Sequence of chain 1.C:
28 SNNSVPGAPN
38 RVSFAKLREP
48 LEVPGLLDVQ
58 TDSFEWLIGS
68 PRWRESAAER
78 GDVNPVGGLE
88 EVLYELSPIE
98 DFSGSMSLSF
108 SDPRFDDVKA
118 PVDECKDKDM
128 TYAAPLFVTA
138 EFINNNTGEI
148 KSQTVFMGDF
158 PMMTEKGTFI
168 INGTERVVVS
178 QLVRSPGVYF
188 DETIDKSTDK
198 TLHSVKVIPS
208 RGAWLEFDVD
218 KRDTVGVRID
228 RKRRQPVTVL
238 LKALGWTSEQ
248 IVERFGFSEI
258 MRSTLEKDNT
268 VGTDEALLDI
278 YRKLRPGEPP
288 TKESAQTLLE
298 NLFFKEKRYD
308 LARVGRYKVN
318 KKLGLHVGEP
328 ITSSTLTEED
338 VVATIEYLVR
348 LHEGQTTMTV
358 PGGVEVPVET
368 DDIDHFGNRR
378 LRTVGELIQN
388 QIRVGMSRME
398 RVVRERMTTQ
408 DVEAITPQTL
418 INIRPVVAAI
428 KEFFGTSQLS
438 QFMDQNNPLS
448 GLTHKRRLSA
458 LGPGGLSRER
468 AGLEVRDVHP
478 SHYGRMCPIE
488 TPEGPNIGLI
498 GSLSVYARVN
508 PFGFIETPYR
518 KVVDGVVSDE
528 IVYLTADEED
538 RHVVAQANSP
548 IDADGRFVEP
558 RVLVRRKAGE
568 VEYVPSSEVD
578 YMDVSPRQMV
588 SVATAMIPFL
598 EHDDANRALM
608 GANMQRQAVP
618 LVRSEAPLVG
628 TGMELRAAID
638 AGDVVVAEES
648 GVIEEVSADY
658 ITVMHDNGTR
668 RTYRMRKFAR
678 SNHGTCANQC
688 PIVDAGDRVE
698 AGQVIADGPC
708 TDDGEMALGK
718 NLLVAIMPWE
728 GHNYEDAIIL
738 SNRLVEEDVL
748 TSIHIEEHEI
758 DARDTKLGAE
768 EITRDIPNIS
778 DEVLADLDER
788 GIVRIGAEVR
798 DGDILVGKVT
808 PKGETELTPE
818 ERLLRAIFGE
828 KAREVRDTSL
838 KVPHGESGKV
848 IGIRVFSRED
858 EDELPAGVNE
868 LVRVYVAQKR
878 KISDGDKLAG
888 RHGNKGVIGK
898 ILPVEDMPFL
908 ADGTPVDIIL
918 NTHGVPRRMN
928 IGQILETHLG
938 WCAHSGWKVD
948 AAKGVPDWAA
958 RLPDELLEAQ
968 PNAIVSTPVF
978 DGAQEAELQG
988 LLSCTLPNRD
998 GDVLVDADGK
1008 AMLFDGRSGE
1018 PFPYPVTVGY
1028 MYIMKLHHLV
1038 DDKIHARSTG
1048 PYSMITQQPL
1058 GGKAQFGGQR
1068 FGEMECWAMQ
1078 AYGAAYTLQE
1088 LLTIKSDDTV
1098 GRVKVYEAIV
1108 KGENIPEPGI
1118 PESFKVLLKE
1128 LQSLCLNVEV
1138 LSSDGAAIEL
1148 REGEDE

Sequence of chain 1.D:
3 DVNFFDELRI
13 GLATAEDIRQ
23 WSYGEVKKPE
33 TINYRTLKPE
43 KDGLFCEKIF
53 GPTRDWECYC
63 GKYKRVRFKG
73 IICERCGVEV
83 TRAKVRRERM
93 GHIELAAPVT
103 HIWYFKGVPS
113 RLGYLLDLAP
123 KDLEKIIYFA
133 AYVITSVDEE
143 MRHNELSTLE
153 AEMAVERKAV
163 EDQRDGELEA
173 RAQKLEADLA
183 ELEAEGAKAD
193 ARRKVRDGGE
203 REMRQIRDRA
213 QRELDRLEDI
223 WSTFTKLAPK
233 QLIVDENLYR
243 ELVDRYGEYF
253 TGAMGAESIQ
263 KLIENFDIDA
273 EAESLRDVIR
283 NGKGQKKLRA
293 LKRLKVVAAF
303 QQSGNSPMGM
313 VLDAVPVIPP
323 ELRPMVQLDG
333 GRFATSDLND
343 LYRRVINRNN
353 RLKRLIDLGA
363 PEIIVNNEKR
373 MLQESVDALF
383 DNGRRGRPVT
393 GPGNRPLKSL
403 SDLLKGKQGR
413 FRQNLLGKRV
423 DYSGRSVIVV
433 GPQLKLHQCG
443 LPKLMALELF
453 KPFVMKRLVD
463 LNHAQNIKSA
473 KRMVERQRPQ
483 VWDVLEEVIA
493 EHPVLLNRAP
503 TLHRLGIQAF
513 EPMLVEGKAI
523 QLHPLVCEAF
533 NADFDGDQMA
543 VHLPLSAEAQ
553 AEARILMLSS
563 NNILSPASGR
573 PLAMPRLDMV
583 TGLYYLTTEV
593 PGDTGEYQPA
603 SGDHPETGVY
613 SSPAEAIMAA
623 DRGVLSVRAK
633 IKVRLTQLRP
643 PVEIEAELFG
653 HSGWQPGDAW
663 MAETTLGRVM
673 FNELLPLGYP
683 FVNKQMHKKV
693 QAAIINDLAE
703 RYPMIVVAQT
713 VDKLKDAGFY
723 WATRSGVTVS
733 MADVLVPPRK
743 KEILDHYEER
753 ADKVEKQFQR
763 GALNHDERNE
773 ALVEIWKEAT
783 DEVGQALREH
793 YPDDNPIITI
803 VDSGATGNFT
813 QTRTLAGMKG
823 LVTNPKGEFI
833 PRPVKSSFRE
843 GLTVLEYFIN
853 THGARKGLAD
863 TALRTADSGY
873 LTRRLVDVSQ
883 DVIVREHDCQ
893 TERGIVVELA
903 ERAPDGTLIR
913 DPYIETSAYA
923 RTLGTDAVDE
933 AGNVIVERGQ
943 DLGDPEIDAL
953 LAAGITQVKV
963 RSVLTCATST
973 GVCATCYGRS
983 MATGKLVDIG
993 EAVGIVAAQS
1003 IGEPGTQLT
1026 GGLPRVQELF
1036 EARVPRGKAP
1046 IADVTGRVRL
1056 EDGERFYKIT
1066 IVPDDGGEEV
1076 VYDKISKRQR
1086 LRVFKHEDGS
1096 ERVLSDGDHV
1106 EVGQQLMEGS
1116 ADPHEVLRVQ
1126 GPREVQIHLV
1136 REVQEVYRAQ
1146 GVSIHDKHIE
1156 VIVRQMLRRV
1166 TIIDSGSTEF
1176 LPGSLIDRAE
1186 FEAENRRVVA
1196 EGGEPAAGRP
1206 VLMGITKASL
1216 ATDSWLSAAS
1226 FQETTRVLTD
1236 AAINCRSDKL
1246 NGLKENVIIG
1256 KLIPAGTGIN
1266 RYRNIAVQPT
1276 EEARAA

Binding-site contacts:
Ligand atom O5' contacts residue LYS884 of chain 1.C at 3.6 Å.
Ligand atom C2' contacts residue MG1 of chain 1.M at 3.3 Å.
Ligand atom O3' contacts residue MG1 of chain 1.M at 3.1 Å.
Ligand atom C3' contacts residue MG1 of chain 1.M at 2.5 Å.
Ligand atom C2 contacts residue LYS1040 of chain 1.C at 3.5 Å.
Ligand atom O3' contacts residue ASP537 of chain 1.D at 3.7 Å.
Ligand atom O5' contacts residue RFP1 of chain 1.J at 3.2 Å.
Ligand atom O2' contacts residue ARG500 of chain 1.D at 3.3 Å (salt-bridge).
Ligand atom OP1 contacts residue ARG613 of chain 1.C at 3.1 Å (salt-bridge).
Ligand atom P contacts residue LYS892 of chain 1.C at 3.5 Å.
Ligand atom P contacts residue GLN614 of chain 1.C at 3.5 Å.
Ligand atom OP1 contacts residue LYS892 of chain 1.C at 3.0 Å (salt-bridge).
Ligand atom C6 contacts residue LYS1040 of chain 1.C at 3.6 Å.
Ligand atom N7 contacts residue RFP1 of chain 1.J at 3.2 Å.
Ligand atom O2' contacts residue MG1 of chain 1.M at 3.5 Å.
Ligand atom O3' contacts residue LYS884 of chain 1.C at 3.3 Å (salt-bridge).
Ligand atom C5' contacts residue RFP1 of chain 1.J at 3.4 Å.
Ligand atom C5' contacts residue GLN614 of chain 1.C at 3.2 Å.
Ligand atom O5' contacts residue ASP537 of chain 1.D at 3.3 Å (salt-bridge).
Ligand atom N2 contacts residue LYS1040 of chain 1.C at 3.5 Å (salt-bridge).
Ligand atom O5' contacts residue LYS892 of chain 1.C at 3.2 Å (salt-bridge).
Ligand atom OP1 contacts residue GLN614 of chain 1.C at 2.5 Å (h-bond).
Ligand atom C5' contacts residue LYS892 of chain 1.C at 3.5 Å.
Ligand atom O3' contacts residue GLN614 of chain 1.C at 3.7 Å.
Ligand atom O6 contacts residue LYS1040 of chain 1.C at 3.8 Å.
Ligand atom P contacts residue LYS884 of chain 1.C at 3.6 Å.
Ligand atom N2 contacts residue HIS1034 of chain 1.C at 3.6 Å.
Ligand atom C5' contacts residue ASP537 of chain 1.D at 3.6 Å.
Ligand atom N1 contacts residue LYS1040 of chain 1.C at 2.9 Å (salt-bridge).
Ligand atom C3' contacts residue ASP539 of chain 1.D at 3.1 Å.
Ligand atom C4' contacts residue RFP1 of chain 1.J at 3.7 Å.
Ligand atom C8 contacts residue RFP1 of chain 1.J at 3.5 Å.
Ligand atom O5' contacts residue GLN614 of chain 1.C at 3.8 Å.
Ligand atom O4' contacts residue HIS1035 of chain 1.C at 3.6 Å.
Ligand atom O3' contacts residue ASP539 of chain 1.D at 2.3 Å (salt-bridge).
Ligand atom N2 contacts residue HIS1035 of chain 1.C at 3.7 Å.
Ligand atom C4' contacts residue HIS1035 of chain 1.C at 3.4 Å.
Ligand atom OP1 contacts residue LYS884 of chain 1.C at 3.1 Å (salt-bridge).
Ligand atom C4' contacts residue MG1 of chain 1.M at 3.7 Å.
Ligand atom C3' contacts residue ASP537 of chain 1.D at 3.3 Å.

The small molecule below binds the protein below.
Small molecule (SMILES): Nc1nc(=O)c2ncn([C@@H]3O[C@H](CO)[C@@H](O[P](=O)(O)OC[C@H]4O[C@@H](n5cnc6c(=O)nc(N)[nH]c65)[C@H](O)[C@@H]4O[P](=O)(O)OC[C@H]4O[C@@H](n5cnc6c(N)ncnc65)[C@H](O)[C@@H]4O)[C@H]3O)c2[nH]1